Binding-site contacts:
Ligand atom C6 contacts residue SER801 of chain 1.A at 3.5 Å.
Ligand atom O5 contacts residue ASN799 of chain 1.A at 2.3 Å (h-bond).
Ligand atom C5 contacts residue ASN799 of chain 1.A at 3.6 Å.
Ligand atom C8 contacts residue ASN799 of chain 1.A at 3.7 Å.
Ligand atom O6 contacts residue SER801 of chain 1.A at 4.4 Å.
Ligand atom C5 contacts residue GLN802 of chain 1.A at 4.1 Å.
Ligand atom C1 contacts residue SER801 of chain 1.A at 3.5 Å.
Ligand atom C1 contacts residue ASN799 of chain 1.A at 1.4 Å.
Ligand atom C6 contacts residue GLN802 of chain 1.A at 3.3 Å.
Ligand atom O6 contacts residue GLN802 of chain 1.A at 3.8 Å.
Ligand atom O7 contacts residue ASN799 of chain 1.A at 3.0 Å (h-bond).
Ligand atom N2 contacts residue ASN799 of chain 1.A at 2.9 Å (h-bond).
Ligand atom C3 contacts residue ASN799 of chain 1.A at 3.8 Å.
Ligand atom O5 contacts residue GLN802 of chain 1.A at 4.1 Å.
Ligand atom C4 contacts residue ASN799 of chain 1.A at 4.2 Å.
Ligand atom C2 contacts residue ASN799 of chain 1.A at 2.4 Å.
Ligand atom C7 contacts residue ASN799 of chain 1.A at 3.1 Å.
Ligand atom O5 contacts residue SER801 of chain 1.A at 3.0 Å (h-bond).
Ligand atom C5 contacts residue SER801 of chain 1.A at 3.3 Å.

Sequence of chain 1.A:
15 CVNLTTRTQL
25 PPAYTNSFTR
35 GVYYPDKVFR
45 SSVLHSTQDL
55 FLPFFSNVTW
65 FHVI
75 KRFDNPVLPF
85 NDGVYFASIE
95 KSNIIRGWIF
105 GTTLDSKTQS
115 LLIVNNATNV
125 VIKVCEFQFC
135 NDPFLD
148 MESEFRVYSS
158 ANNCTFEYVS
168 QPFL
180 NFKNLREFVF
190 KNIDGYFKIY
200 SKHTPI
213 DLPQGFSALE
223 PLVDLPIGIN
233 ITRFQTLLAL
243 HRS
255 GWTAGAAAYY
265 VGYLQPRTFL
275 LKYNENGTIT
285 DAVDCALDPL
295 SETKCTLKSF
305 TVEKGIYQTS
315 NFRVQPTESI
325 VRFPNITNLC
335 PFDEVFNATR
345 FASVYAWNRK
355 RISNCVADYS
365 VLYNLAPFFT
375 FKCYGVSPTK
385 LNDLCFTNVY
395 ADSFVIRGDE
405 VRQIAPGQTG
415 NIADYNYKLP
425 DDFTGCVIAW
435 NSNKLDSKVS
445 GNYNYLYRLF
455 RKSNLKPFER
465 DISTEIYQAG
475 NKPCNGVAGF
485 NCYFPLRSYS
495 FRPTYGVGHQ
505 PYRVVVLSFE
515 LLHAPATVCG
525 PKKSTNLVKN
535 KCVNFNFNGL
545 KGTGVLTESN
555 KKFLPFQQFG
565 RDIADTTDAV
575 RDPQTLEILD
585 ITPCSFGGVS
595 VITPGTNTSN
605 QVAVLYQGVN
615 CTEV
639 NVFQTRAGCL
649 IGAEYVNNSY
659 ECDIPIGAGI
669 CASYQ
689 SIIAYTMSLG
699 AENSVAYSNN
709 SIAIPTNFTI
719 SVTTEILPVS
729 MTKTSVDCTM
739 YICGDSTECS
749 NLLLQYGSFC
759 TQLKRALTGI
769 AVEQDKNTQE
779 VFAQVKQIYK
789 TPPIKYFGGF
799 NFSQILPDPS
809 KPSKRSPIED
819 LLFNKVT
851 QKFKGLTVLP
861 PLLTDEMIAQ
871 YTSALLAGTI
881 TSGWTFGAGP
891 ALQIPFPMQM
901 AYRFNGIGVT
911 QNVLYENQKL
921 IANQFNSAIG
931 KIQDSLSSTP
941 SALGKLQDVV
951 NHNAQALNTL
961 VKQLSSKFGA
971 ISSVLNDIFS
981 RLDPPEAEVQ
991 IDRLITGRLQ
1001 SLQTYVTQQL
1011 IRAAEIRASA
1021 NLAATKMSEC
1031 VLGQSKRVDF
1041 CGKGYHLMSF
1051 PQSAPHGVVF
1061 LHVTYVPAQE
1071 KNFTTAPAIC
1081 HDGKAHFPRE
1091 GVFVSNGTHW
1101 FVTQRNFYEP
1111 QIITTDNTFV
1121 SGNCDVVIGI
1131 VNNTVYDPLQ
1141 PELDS

This protein binds this small molecule.
Small molecule (SMILES): CC(=O)N[C@H]1[C@H](O[C@H]2[C@H](O)[C@@H](NC(C)=O)CO[C@@H]2CO)O[C@H](CO)[C@@H](O)[C@@H]1O